Sequence of chain 1.F:
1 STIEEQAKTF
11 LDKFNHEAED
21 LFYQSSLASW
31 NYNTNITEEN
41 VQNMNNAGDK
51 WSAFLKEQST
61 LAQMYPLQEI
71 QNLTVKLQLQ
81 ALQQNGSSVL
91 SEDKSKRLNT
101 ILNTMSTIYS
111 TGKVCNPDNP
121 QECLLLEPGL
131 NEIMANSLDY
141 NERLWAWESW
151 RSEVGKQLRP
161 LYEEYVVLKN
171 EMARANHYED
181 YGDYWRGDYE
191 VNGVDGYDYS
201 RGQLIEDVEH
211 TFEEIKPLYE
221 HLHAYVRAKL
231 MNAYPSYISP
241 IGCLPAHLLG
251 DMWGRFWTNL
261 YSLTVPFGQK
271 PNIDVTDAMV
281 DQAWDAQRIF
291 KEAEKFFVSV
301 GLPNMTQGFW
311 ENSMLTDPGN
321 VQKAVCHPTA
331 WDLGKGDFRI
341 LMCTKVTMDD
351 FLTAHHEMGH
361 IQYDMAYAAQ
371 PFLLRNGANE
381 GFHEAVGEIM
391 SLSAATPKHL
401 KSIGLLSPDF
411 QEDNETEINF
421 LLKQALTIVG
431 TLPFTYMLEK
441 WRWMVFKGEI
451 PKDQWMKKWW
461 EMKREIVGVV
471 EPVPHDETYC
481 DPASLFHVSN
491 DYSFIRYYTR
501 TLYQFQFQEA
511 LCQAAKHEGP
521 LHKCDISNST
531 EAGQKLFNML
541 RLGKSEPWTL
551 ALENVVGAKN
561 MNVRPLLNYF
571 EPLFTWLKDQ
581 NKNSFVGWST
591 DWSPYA

Binding-site contacts:
Ligand atom O3 contacts residue SER402 of chain 1.F at 2.9 Å (h-bond).
Ligand atom N2 contacts residue ASN528 of chain 1.F at 2.9 Å (h-bond).
Ligand atom O5 contacts residue ASN528 of chain 1.F at 2.4 Å (h-bond).
Ligand atom C7 contacts residue SER402 of chain 1.F at 4.0 Å.
Ligand atom C8 contacts residue ASP525 of chain 1.F at 3.4 Å.
Ligand atom C8 contacts residue LYS398 of chain 1.F at 3.8 Å.
Ligand atom C4 contacts residue ASN528 of chain 1.F at 4.2 Å.
Ligand atom O7 contacts residue ASN528 of chain 1.F at 3.1 Å (h-bond).
Ligand atom C5 contacts residue ASN528 of chain 1.F at 3.7 Å.
Ligand atom C8 contacts residue ASN528 of chain 1.F at 4.4 Å.
Ligand atom C1 contacts residue ASN528 of chain 1.F at 1.4 Å.
Ligand atom C3 contacts residue SER402 of chain 1.F at 3.1 Å.
Ligand atom C3 contacts residue ASN528 of chain 1.F at 3.8 Å.
Ligand atom C2 contacts residue SER402 of chain 1.F at 3.7 Å.
Ligand atom N2 contacts residue SER402 of chain 1.F at 3.1 Å (h-bond).
Ligand atom C7 contacts residue ASN528 of chain 1.F at 3.2 Å.
Ligand atom C8 contacts residue SER402 of chain 1.F at 4.1 Å.
Ligand atom C4 contacts residue SER402 of chain 1.F at 4.4 Å.
Ligand atom C2 contacts residue ASN528 of chain 1.F at 2.5 Å.

The protein below binds the small molecule below.
Small molecule (SMILES): CC(=O)N[C@@H]1[C@@H](O)[C@H](O)[C@@H](CO)O[C@H]1O